Sequence of chain 2.B:
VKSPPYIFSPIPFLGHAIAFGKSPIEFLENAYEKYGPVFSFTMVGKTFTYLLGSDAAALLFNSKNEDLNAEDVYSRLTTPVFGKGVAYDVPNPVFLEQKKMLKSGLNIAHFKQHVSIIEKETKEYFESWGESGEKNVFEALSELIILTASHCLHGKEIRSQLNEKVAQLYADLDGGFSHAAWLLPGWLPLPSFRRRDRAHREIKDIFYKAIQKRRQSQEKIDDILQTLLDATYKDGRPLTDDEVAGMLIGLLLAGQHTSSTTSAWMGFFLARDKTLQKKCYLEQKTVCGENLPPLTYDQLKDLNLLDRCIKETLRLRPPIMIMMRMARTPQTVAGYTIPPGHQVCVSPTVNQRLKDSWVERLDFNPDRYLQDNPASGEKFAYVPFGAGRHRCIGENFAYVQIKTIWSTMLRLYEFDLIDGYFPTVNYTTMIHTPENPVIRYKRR

Binding-site contacts:
Ligand atom C4 contacts residue PHE17 of chain 2.B at 4.1 Å (hydrophobic).
Ligand atom O3 contacts residue ILE16 of chain 2.B at 3.6 Å.
Ligand atom C3 contacts residue PHE17 of chain 2.B at 3.5 Å (hydrophobic).
Ligand atom C6 contacts residue ASP81 of chain 1.A at 3.5 Å.
Ligand atom C2 contacts residue PRO349 of chain 1.A at 4.2 Å (hydrophobic).
Ligand atom O3 contacts residue PHE17 of chain 2.B at 4.0 Å.
Ligand atom O3 contacts residue PRO349 of chain 1.A at 3.9 Å.
Ligand atom O3 contacts residue TYR44 of chain 2.B at 3.0 Å.
Ligand atom O5 contacts residue ARG337 of chain 1.A at 4.1 Å.
Ligand atom O2 contacts residue TYR15 of chain 2.B at 3.2 Å (h-bond).
Ligand atom C2 contacts residue TYR15 of chain 2.B at 3.9 Å (hydrophobic).
Ligand atom C2 contacts residue TYR44 of chain 2.B at 3.4 Å (hydrophobic).
Ligand atom C5 contacts residue PHE17 of chain 2.B at 4.0 Å (hydrophobic).
Ligand atom O5 contacts residue ALA336 of chain 1.A at 3.9 Å.
Ligand atom C4 contacts residue MET335 of chain 1.A at 4.2 Å (hydrophobic).
Ligand atom O2 contacts residue SER18 of chain 2.B at 3.1 Å (h-bond).
Ligand atom O2 contacts residue TYR44 of chain 2.B at 3.5 Å.
Ligand atom C6 contacts residue ARG337 of chain 1.A at 3.8 Å.
Ligand atom O2 contacts residue PRO13 of chain 2.B at 3.8 Å.
Ligand atom C2 contacts residue GLY350 of chain 1.A at 3.6 Å.
Ligand atom C1 contacts residue ALA336 of chain 1.A at 4.0 Å (hydrophobic).
Ligand atom C6 contacts residue MET335 of chain 1.A at 3.7 Å (hydrophobic).
Ligand atom C3 contacts residue SER18 of chain 2.B at 4.2 Å.
Ligand atom C4 contacts residue ARG337 of chain 1.A at 3.8 Å.
Ligand atom O3 contacts residue PRO14 of chain 2.B at 3.2 Å.
Ligand atom O4 contacts residue TYR15 of chain 2.B at 3.9 Å.
Ligand atom O6 contacts residue ARG337 of chain 1.A at 3.2 Å.
Ligand atom C2 contacts residue SER18 of chain 2.B at 4.1 Å.
Ligand atom O3 contacts residue TYR15 of chain 2.B at 2.7 Å (h-bond).
Ligand atom C3 contacts residue TYR15 of chain 2.B at 3.5 Å (hydrophobic).
Ligand atom O6 contacts residue ASP81 of chain 1.A at 3.1 Å (salt-bridge).
Ligand atom O2 contacts residue PRO349 of chain 1.A at 4.1 Å.
Ligand atom O2 contacts residue PRO14 of chain 2.B at 3.8 Å.
Ligand atom O3 contacts residue SER18 of chain 2.B at 3.9 Å.
Ligand atom O5 contacts residue MET335 of chain 1.A at 4.0 Å.
Ligand atom O2 contacts residue PHE17 of chain 2.B at 3.4 Å (h-bond).
Ligand atom O4 contacts residue PHE17 of chain 2.B at 3.5 Å.
Ligand atom O3 contacts residue GLY350 of chain 1.A at 3.9 Å.
Ligand atom C3 contacts residue TYR44 of chain 2.B at 3.9 Å (hydrophobic).
Ligand atom O2 contacts residue GLY350 of chain 1.A at 4.2 Å.

Sequence of chain 1.A:
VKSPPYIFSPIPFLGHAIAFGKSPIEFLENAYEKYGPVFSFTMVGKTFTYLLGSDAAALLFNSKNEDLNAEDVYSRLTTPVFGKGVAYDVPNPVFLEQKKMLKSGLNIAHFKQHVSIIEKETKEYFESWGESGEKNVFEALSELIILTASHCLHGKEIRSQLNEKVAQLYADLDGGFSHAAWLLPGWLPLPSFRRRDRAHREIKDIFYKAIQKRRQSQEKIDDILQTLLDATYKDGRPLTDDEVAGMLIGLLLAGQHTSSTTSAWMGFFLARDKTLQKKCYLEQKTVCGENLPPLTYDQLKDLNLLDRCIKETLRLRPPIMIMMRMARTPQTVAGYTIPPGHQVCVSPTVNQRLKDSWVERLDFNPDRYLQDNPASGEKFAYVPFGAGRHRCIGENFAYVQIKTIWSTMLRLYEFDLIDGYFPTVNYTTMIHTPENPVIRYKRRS

This protein binds this small molecule.
Small molecule (SMILES): OC[C@H]1O[C@@H]2O[C@H]3[C@H](O)[C@@H](O)[C@@H](O[C@H]4[C@H](O)[C@@H](O)[C@@H](O[C@H]5[C@H](O)[C@@H](O)[C@@H](O[C@H]6[C@H](O)[C@@H](O)[C@@H](O[C@H]7[C@H](O)[C@@H](O)[C@@H](O[C@H]8[C@H](O)[C@@H](O)[C@@H](O[C@H]1[C@H](O)[C@H]2O)O[C@@H]8CO)O[C@@H]7CO)O[C@@H]6CO)O[C@@H]5CO)O[C@@H]4CO)O[C@@H]3CO